Sequence of chain 1.A:
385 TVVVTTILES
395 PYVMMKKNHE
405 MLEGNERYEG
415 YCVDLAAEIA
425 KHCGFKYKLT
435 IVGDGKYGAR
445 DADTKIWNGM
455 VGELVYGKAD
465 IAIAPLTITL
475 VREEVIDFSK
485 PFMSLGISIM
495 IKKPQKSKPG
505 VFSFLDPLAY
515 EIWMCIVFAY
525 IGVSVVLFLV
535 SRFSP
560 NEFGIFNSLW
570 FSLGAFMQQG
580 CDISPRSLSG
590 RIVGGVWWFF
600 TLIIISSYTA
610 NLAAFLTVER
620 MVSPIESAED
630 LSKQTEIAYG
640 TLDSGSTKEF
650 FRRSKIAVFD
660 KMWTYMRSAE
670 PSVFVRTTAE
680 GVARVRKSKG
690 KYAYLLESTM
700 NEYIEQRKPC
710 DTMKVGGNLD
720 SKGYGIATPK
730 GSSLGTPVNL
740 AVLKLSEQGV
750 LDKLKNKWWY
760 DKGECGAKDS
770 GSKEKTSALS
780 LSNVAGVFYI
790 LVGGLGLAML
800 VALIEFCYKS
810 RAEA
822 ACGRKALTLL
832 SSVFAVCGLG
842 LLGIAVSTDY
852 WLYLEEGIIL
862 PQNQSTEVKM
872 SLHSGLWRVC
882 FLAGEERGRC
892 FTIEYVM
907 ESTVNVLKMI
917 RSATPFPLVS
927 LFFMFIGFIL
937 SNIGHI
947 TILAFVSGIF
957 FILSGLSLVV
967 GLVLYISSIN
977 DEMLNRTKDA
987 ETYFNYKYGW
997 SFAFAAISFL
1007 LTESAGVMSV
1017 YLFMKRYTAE

The small molecule below binds the protein below.
Small molecule (SMILES): N[C@@H](CCC(=O)O)C(=O)O

Binding-site contacts:
Ligand atom OE1 contacts residue THR646 of chain 1.A at 2.7 Å (h-bond).
Ligand atom CG contacts residue SER645 of chain 1.A at 3.9 Å.
Ligand atom OXT contacts residue LEU470 of chain 1.A at 4.4 Å.
Ligand atom C contacts residue LEU470 of chain 1.A at 4.2 Å (hydrophobic).
Ligand atom OXT contacts residue ARG476 of chain 1.A at 3.1 Å (salt-bridge).
Ligand atom O contacts residue PRO469 of chain 1.A at 3.5 Å (h-bond).
Ligand atom OE2 contacts residue THR646 of chain 1.A at 2.6 Å (h-bond).
Ligand atom O contacts residue ARG476 of chain 1.A at 4.2 Å.
Ligand atom CG contacts residue TYR441 of chain 1.A at 3.9 Å (hydrophobic).
Ligand atom CD contacts residue THR646 of chain 1.A at 3.3 Å.
Ligand atom O contacts residue TYR441 of chain 1.A at 3.2 Å.
Ligand atom CD contacts residue GLY644 of chain 1.A at 4.0 Å.
Ligand atom OXT contacts residue TYR441 of chain 1.A at 4.3 Å.
Ligand atom CG contacts residue GLY644 of chain 1.A at 3.8 Å.
Ligand atom N contacts residue TYR723 of chain 1.A at 3.5 Å.
Ligand atom CG contacts residue LEU641 of chain 1.A at 3.7 Å (hydrophobic).
Ligand atom CB contacts residue TYR441 of chain 1.A at 3.6 Å (hydrophobic).
Ligand atom O contacts residue THR471 of chain 1.A at 3.7 Å.
Ligand atom CA contacts residue THR471 of chain 1.A at 3.3 Å.
Ligand atom O contacts residue LEU470 of chain 1.A at 3.3 Å.
Ligand atom CD contacts residue LEU641 of chain 1.A at 4.4 Å (hydrophobic).
Ligand atom OE2 contacts residue SER645 of chain 1.A at 2.5 Å (h-bond).
Ligand atom N contacts residue THR471 of chain 1.A at 3.2 Å (h-bond).
Ligand atom C contacts residue TYR441 of chain 1.A at 3.9 Å (hydrophobic).
Ligand atom N contacts residue LEU470 of chain 1.A at 4.2 Å.
Ligand atom OE1 contacts residue GLU696 of chain 1.A at 4.1 Å.
Ligand atom CA contacts residue SER645 of chain 1.A at 3.8 Å.
Ligand atom C contacts residue THR471 of chain 1.A at 3.5 Å.
Ligand atom OXT contacts residue GLY644 of chain 1.A at 3.7 Å.
Ligand atom C contacts residue ARG476 of chain 1.A at 4.1 Å.
Ligand atom OE2 contacts residue LYS647 of chain 1.A at 4.2 Å.
Ligand atom C contacts residue PRO469 of chain 1.A at 4.2 Å (hydrophobic).
Ligand atom OE1 contacts residue SER645 of chain 1.A at 4.0 Å.
Ligand atom CA contacts residue PRO469 of chain 1.A at 4.0 Å (hydrophobic).
Ligand atom OE2 contacts residue GLY644 of chain 1.A at 3.3 Å.
Ligand atom CD contacts residue SER645 of chain 1.A at 3.4 Å.
Ligand atom N contacts residue PRO469 of chain 1.A at 2.8 Å (h-bond).
Ligand atom OXT contacts residue SER645 of chain 1.A at 3.1 Å (h-bond).
Ligand atom OXT contacts residue THR471 of chain 1.A at 3.6 Å.
Ligand atom C contacts residue SER645 of chain 1.A at 3.8 Å.